A small-molecule ligand and the protein it binds are described below.
Small molecule (SMILES): CC(=O)N[C@H]1[C@H](O[C@H]2[C@H](O)[C@@H](NC(C)=O)CO[C@@H]2CO)O[C@H](CO)[C@@H](O[C@@H]2O[C@H](CO)[C@@H](O)[C@H](O)[C@@H]2O)[C@@H]1O

Binding-site contacts:
Ligand atom C8 contacts residue VAL61 of chain 1.C at 4.3 Å (hydrophobic).
Ligand atom C1 contacts residue PRO60 of chain 1.C at 3.9 Å (hydrophobic).
Ligand atom C3 contacts residue PRO59 of chain 1.C at 4.0 Å (hydrophobic).
Ligand atom N2 contacts residue ASN62 of chain 1.C at 2.9 Å (h-bond).
Ligand atom C7 contacts residue ASN62 of chain 1.C at 3.1 Å.
Ligand atom N2 contacts residue PRO60 of chain 1.C at 3.0 Å (h-bond).
Ligand atom C8 contacts residue PRO60 of chain 1.C at 3.3 Å (hydrophobic).
Ligand atom O3 contacts residue PRO59 of chain 1.C at 3.5 Å.
Ligand atom C5 contacts residue ASN62 of chain 1.C at 3.6 Å.
Ligand atom C3 contacts residue ASN62 of chain 1.C at 3.8 Å.
Ligand atom C7 contacts residue PRO59 of chain 1.C at 4.2 Å (hydrophobic).
Ligand atom C8 contacts residue ASN62 of chain 1.C at 4.3 Å.
Ligand atom N2 contacts residue PRO59 of chain 1.C at 3.6 Å.
Ligand atom C1 contacts residue ASN62 of chain 1.C at 1.4 Å.
Ligand atom C7 contacts residue PRO60 of chain 1.C at 3.5 Å (hydrophobic).
Ligand atom O7 contacts residue ASN62 of chain 1.C at 3.0 Å (h-bond).
Ligand atom C3 contacts residue PRO60 of chain 1.C at 4.5 Å (hydrophobic).
Ligand atom C2 contacts residue PRO59 of chain 1.C at 4.4 Å (hydrophobic).
Ligand atom C4 contacts residue ASN62 of chain 1.C at 4.2 Å.
Ligand atom C2 contacts residue ASN62 of chain 1.C at 2.5 Å.
Ligand atom C8 contacts residue ASN55 of chain 1.C at 3.4 Å.
Ligand atom C2 contacts residue PRO60 of chain 1.C at 3.9 Å (hydrophobic).
Ligand atom C8 contacts residue PRO59 of chain 1.C at 3.7 Å (hydrophobic).
Ligand atom O7 contacts residue PRO60 of chain 1.C at 4.5 Å.
Ligand atom O5 contacts residue ASN62 of chain 1.C at 2.3 Å (h-bond).

Sequence of chain 1.C:
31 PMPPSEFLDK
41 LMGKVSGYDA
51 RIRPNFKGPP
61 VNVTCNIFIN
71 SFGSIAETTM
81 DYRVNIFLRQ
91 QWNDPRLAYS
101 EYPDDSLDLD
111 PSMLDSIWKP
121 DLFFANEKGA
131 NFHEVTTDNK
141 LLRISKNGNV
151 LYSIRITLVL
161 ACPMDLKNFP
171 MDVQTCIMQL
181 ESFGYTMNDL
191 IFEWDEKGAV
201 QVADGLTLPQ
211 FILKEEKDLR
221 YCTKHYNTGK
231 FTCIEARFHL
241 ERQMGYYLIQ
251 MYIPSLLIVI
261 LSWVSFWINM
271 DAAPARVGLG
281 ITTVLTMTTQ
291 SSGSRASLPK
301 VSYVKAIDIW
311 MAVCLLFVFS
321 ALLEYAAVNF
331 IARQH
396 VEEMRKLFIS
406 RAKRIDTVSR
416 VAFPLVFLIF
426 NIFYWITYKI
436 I